Binding-site contacts:
Ligand atom C10 contacts residue TRP112 of chain 1.A at 3.7 Å (hydrophobic).
Ligand atom F1 contacts residue TRP112 of chain 1.A at 3.4 Å.
Ligand atom F3 contacts residue TYR310 of chain 1.A at 3.0 Å.
Ligand atom O3 contacts residue NAP1 of chain 1.B at 3.0 Å.
Ligand atom N3 contacts residue TRP112 of chain 1.A at 3.6 Å.
Ligand atom C17 contacts residue TRP21 of chain 1.A at 3.8 Å (hydrophobic).
Ligand atom O3 contacts residue HIS111 of chain 1.A at 2.7 Å (h-bond).
Ligand atom O2 contacts residue NAP1 of chain 1.B at 3.4 Å (h-bond).
Ligand atom C17 contacts residue NAP1 of chain 1.B at 3.5 Å.
Ligand atom C4 contacts residue TRP21 of chain 1.A at 3.6 Å (hydrophobic).
Ligand atom C11 contacts residue TRP112 of chain 1.A at 3.3 Å (hydrophobic).
Ligand atom C7 contacts residue TRP21 of chain 1.A at 3.4 Å (hydrophobic).
Ligand atom O2 contacts residue TRP112 of chain 1.A at 2.9 Å (h-bond).
Ligand atom C16 contacts residue TRP112 of chain 1.A at 3.4 Å (hydrophobic).
Ligand atom C14 contacts residue TRP112 of chain 1.A at 3.4 Å (hydrophobic).
Ligand atom C9 contacts residue TRP220 of chain 1.A at 3.3 Å (hydrophobic).
Ligand atom F2 contacts residue THR114 of chain 1.A at 3.3 Å.
Ligand atom O1 contacts residue PHE123 of chain 1.A at 3.5 Å.
Ligand atom N1 contacts residue TRP220 of chain 1.A at 3.4 Å.
Ligand atom O2 contacts residue HIS111 of chain 1.A at 3.1 Å (h-bond).
Ligand atom F1 contacts residue PRO311 of chain 1.A at 3.3 Å.
Ligand atom C8 contacts residue TRP21 of chain 1.A at 3.1 Å (hydrophobic).
Ligand atom N3 contacts residue LEU301 of chain 1.A at 3.5 Å.
Ligand atom N2 contacts residue CYS299 of chain 1.A at 3.5 Å (h-bond).
Ligand atom N3 contacts residue ALA300 of chain 1.A at 3.1 Å.
Ligand atom C13 contacts residue TRP112 of chain 1.A at 3.3 Å (hydrophobic).
Ligand atom S1 contacts residue TRP112 of chain 1.A at 3.6 Å.
Ligand atom C14 contacts residue THR114 of chain 1.A at 3.5 Å.
Ligand atom O3 contacts residue TYR49 of chain 1.A at 2.7 Å (h-bond).
Ligand atom C19 contacts residue THR114 of chain 1.A at 3.8 Å.
Ligand atom C9 contacts residue ALA300 of chain 1.A at 3.6 Å (hydrophobic).
Ligand atom C12 contacts residue TRP112 of chain 1.A at 3.5 Å (hydrophobic).
Ligand atom F1 contacts residue THR114 of chain 1.A at 3.2 Å.
Ligand atom C5 contacts residue PHE123 of chain 1.A at 3.7 Å (hydrophobic).
Ligand atom C18 contacts residue NAP1 of chain 1.B at 3.4 Å.
Ligand atom C18 contacts residue HIS111 of chain 1.A at 3.3 Å.
Ligand atom F2 contacts residue CYS304 of chain 1.A at 3.0 Å.
Ligand atom C3 contacts residue TRP21 of chain 1.A at 3.7 Å (hydrophobic).
Ligand atom F3 contacts residue PRO311 of chain 1.A at 3.3 Å.
Ligand atom C15 contacts residue TRP112 of chain 1.A at 3.4 Å (hydrophobic).

Sequence of chain 1.A:
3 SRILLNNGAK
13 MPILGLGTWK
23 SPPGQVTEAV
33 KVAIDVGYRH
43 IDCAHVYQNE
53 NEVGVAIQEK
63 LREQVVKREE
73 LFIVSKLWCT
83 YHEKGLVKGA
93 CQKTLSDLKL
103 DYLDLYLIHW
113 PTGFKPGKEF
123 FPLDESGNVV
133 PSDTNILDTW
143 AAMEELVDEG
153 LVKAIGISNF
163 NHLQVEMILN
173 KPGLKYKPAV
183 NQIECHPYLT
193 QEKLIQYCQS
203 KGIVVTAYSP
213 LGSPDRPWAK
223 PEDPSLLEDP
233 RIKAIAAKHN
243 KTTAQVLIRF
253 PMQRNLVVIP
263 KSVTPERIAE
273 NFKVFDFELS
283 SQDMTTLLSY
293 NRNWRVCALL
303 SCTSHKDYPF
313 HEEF

A protein and the small-molecule ligand that binds it are described below.
Small molecule (SMILES): O=C(O)Cc1nn(Cc2nc3cc(C(F)(F)F)ccc3s2)c(=O)c2ccccc12